Sequence of chain 4.B:
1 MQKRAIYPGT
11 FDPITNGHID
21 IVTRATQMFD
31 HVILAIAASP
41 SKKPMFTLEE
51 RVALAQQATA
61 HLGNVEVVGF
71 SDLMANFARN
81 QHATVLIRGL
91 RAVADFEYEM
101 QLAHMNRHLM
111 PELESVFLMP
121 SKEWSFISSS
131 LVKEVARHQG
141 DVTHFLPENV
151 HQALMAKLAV

Sequence of chain 12.B:
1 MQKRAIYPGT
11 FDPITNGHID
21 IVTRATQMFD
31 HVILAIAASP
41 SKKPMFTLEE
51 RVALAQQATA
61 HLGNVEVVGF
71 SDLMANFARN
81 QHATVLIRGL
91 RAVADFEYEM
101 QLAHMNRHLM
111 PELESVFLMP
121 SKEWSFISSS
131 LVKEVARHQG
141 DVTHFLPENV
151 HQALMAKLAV

Binding-site contacts:
Ligand atom C contacts residue ASN106 of chain 4.B at 3.2 Å.
Ligand atom C contacts residue LEU73 of chain 4.B at 3.6 Å (hydrophobic).
Ligand atom N contacts residue GLU134 of chain 12.B at 2.8 Å (salt-bridge).
Ligand atom C2 contacts residue LEU102 of chain 4.B at 3.6 Å (hydrophobic).
Ligand atom C4 contacts residue GLU134 of chain 12.B at 3.6 Å.
Ligand atom C14 contacts residue LEU73 of chain 4.B at 3.6 Å (hydrophobic).
Ligand atom C1 contacts residue MET105 of chain 4.B at 4.0 Å (hydrophobic).
Ligand atom N1 contacts residue MET74 of chain 4.B at 3.0 Å (h-bond).
Ligand atom O contacts residue ALA75 of chain 4.B at 3.0 Å (h-bond).
Ligand atom CL contacts residue GLY9 of chain 4.B at 3.3 Å.
Ligand atom C contacts residue MET74 of chain 4.B at 3.6 Å (hydrophobic).
Ligand atom O contacts residue MET74 of chain 4.B at 3.1 Å.
Ligand atom C6 contacts residue HIS138 of chain 12.B at 3.7 Å.
Ligand atom O contacts residue LEU73 of chain 4.B at 3.6 Å.
Ligand atom C3 contacts residue LEU131 of chain 12.B at 3.8 Å (hydrophobic).
Ligand atom C5 contacts residue LEU73 of chain 4.B at 3.7 Å (hydrophobic).
Ligand atom C2 contacts residue MET105 of chain 4.B at 3.6 Å (hydrophobic).
Ligand atom O contacts residue ASN106 of chain 4.B at 2.7 Å (h-bond).
Ligand atom C1 contacts residue ASN106 of chain 4.B at 3.1 Å.
Ligand atom CL contacts residue PHE70 of chain 4.B at 3.9 Å.
Ligand atom C13 contacts residue PHE70 of chain 4.B at 3.8 Å (hydrophobic).
Ligand atom C13 contacts residue ALA37 of chain 4.B at 3.9 Å (hydrophobic).
Ligand atom C11 contacts residue THR10 of chain 4.B at 4.0 Å.
Ligand atom C12 contacts residue ALA37 of chain 4.B at 3.7 Å (hydrophobic).
Ligand atom C3 contacts residue VAL135 of chain 12.B at 3.8 Å (hydrophobic).
Ligand atom C5 contacts residue GLU134 of chain 12.B at 3.9 Å.
Ligand atom C3 contacts residue LEU102 of chain 4.B at 3.6 Å (hydrophobic).
Ligand atom C1 contacts residue LEU109 of chain 4.B at 3.6 Å (hydrophobic).
Ligand atom C3 contacts residue GLU134 of chain 12.B at 3.9 Å.
Ligand atom C11 contacts residue ALA37 of chain 4.B at 3.9 Å (hydrophobic).
Ligand atom N1 contacts residue LEU73 of chain 4.B at 3.4 Å.
Ligand atom C6 contacts residue LEU73 of chain 4.B at 4.0 Å (hydrophobic).
Ligand atom C5 contacts residue MET74 of chain 4.B at 4.0 Å (hydrophobic).
Ligand atom O contacts residue LEU109 of chain 4.B at 4.0 Å.
Ligand atom C4 contacts residue MET74 of chain 4.B at 4.0 Å (hydrophobic).
Ligand atom C2 contacts residue LEU131 of chain 12.B at 4.0 Å (hydrophobic).
Ligand atom C2 contacts residue VAL135 of chain 12.B at 3.5 Å (hydrophobic).
Ligand atom CL contacts residue PRO8 of chain 4.B at 3.7 Å.
Ligand atom C7 contacts residue ASP72 of chain 4.B at 3.6 Å.
Ligand atom C14 contacts residue MET74 of chain 4.B at 3.6 Å (hydrophobic).

A small-molecule ligand and the protein it binds are described below.
Small molecule (SMILES): Oc1cccc2nc(CCc3cccc(Cl)c3)[nH]c12